This protein binds this small molecule.
Small molecule (SMILES): CC(=O)N[C@@H]1[C@@H](O)[C@H](O)[C@@H](CO)O[C@H]1O

Sequence of chain 1.D:
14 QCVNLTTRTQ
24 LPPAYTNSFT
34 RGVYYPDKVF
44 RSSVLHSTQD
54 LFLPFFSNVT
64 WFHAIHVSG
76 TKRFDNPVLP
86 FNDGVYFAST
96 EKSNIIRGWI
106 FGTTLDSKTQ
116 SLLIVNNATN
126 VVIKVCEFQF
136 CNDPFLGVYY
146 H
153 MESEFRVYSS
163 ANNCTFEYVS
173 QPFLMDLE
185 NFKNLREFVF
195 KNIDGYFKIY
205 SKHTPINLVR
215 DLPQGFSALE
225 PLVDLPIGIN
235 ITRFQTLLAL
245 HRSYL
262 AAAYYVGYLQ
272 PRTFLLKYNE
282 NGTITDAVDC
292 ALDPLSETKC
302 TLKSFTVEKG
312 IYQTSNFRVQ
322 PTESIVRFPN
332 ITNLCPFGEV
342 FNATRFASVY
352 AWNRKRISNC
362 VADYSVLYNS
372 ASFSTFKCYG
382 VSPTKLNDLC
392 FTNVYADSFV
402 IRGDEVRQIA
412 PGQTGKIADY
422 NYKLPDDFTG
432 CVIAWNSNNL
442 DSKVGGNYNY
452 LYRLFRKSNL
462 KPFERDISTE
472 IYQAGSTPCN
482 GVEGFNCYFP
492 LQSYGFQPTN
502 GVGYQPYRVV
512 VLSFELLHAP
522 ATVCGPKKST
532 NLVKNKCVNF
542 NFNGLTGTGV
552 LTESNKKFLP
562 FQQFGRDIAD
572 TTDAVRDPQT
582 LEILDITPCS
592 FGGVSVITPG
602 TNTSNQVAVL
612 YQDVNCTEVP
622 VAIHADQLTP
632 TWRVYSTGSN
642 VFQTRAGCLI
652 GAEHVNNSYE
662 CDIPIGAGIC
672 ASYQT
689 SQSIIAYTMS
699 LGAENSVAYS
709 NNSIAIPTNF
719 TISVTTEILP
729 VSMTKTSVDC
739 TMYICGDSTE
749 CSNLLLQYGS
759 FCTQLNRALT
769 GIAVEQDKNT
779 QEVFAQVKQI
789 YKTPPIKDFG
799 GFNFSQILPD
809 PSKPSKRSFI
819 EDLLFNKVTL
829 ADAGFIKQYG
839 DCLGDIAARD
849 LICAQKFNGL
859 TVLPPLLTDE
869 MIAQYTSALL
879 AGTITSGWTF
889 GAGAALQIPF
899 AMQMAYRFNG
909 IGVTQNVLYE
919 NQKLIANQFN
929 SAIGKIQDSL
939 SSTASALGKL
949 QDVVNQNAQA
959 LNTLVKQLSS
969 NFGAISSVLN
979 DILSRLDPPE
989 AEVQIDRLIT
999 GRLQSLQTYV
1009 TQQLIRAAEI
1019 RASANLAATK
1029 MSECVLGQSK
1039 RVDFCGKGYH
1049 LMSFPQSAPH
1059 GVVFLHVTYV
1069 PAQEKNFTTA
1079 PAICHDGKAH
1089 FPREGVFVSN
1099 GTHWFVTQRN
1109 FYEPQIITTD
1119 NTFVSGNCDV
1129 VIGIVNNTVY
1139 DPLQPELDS

Binding-site contacts:
Ligand atom C5 contacts residue ASN616 of chain 1.D at 3.7 Å.
Ligand atom O5 contacts residue THR618 of chain 1.D at 4.0 Å.
Ligand atom C7 contacts residue ASN616 of chain 1.D at 3.5 Å.
Ligand atom C4 contacts residue ASN616 of chain 1.D at 4.2 Å.
Ligand atom O5 contacts residue ASN616 of chain 1.D at 2.4 Å (h-bond).
Ligand atom C3 contacts residue ASN616 of chain 1.D at 3.8 Å.
Ligand atom N2 contacts residue ASN616 of chain 1.D at 2.9 Å (h-bond).
Ligand atom C1 contacts residue ASN616 of chain 1.D at 1.4 Å.
Ligand atom O7 contacts residue ASN616 of chain 1.D at 3.7 Å.
Ligand atom C2 contacts residue ASN616 of chain 1.D at 2.5 Å.